Sequence of chain 1.B:
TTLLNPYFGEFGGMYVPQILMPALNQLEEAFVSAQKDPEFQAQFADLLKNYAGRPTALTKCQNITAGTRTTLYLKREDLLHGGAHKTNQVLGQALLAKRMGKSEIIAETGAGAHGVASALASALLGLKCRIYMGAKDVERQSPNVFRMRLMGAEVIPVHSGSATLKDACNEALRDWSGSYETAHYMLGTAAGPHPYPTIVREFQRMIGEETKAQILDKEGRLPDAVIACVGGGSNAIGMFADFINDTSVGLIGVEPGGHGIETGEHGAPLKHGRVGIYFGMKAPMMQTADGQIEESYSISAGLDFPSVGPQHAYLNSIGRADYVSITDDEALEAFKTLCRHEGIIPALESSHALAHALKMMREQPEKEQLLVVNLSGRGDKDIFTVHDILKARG

This protein binds this small molecule.
Small molecule (SMILES): Cc1ncc(COP(=O)(O)O)c(/C=N/C(CO)C(=O)O)c1O

Binding-site contacts:
Ligand atom OG contacts residue ALA111 of chain 1.B at 3.0 Å (h-bond).
Ligand atom O2P contacts residue GLY233 of chain 1.B at 2.7 Å (h-bond).
Ligand atom OXT contacts residue THR109 of chain 1.B at 2.7 Å (h-bond).
Ligand atom O4P contacts residue LYS86 of chain 1.B at 3.3 Å (salt-bridge).
Ligand atom C contacts residue HIS114 of chain 1.B at 3.6 Å.
Ligand atom P contacts residue GLY233 of chain 1.B at 3.6 Å.
Ligand atom OG contacts residue GLY110 of chain 1.B at 3.5 Å.
Ligand atom C4 contacts residue GLY302 of chain 1.B at 3.6 Å.
Ligand atom C6 contacts residue SER376 of chain 1.B at 3.4 Å.
Ligand atom O1P contacts residue SER234 of chain 1.B at 2.6 Å (h-bond).
Ligand atom O1P contacts residue LYS86 of chain 1.B at 3.3 Å (salt-bridge).
Ligand atom O2P contacts residue SER234 of chain 1.B at 3.5 Å (h-bond).
Ligand atom C6 contacts residue GLU349 of chain 1.B at 3.7 Å.
Ligand atom O1P contacts residue GLY233 of chain 1.B at 3.4 Å (h-bond).
Ligand atom N contacts residue GLY302 of chain 1.B at 3.7 Å.
Ligand atom N contacts residue LYS86 of chain 1.B at 3.5 Å.
Ligand atom O3P contacts residue SER234 of chain 1.B at 3.2 Å (h-bond).
Ligand atom OG contacts residue GLY302 of chain 1.B at 3.6 Å.
Ligand atom C5A contacts residue GLY302 of chain 1.B at 3.4 Å.
Ligand atom C4A contacts residue GLY302 of chain 1.B at 2.9 Å.
Ligand atom C contacts residue THR109 of chain 1.B at 3.4 Å.
Ligand atom O contacts residue GLY112 of chain 1.B at 3.6 Å (h-bond).
Ligand atom O contacts residue HIS114 of chain 1.B at 2.9 Å (h-bond).
Ligand atom OXT contacts residue GLY110 of chain 1.B at 3.0 Å (h-bond).
Ligand atom CB contacts residue ASP304 of chain 1.B at 3.3 Å.
Ligand atom C4A contacts residue LYS86 of chain 1.B at 3.5 Å.
Ligand atom O2P contacts residue GLY231 of chain 1.B at 2.8 Å (h-bond).
Ligand atom O contacts residue ALA113 of chain 1.B at 3.0 Å (h-bond).
Ligand atom O contacts residue THR109 of chain 1.B at 3.3 Å (h-bond).
Ligand atom O3P contacts residue ASN235 of chain 1.B at 2.8 Å (h-bond).
Ligand atom O3P contacts residue HIS85 of chain 1.B at 3.1 Å (h-bond).
Ligand atom CA contacts residue LYS86 of chain 1.B at 3.7 Å.
Ligand atom OXT contacts residue HIS114 of chain 1.B at 3.5 Å.
Ligand atom OG contacts residue ASP304 of chain 1.B at 2.7 Å (salt-bridge).
Ligand atom N1 contacts residue SER376 of chain 1.B at 2.8 Å (h-bond).
Ligand atom O2P contacts residue GLY232 of chain 1.B at 3.0 Å (h-bond).
Ligand atom O1P contacts residue THR189 of chain 1.B at 2.6 Å (h-bond).
Ligand atom P contacts residue SER234 of chain 1.B at 3.5 Å.
Ligand atom N1 contacts residue GLU349 of chain 1.B at 3.5 Å.
Ligand atom O3 contacts residue ALA113 of chain 1.B at 3.3 Å.